Sequence of chain 1.E:
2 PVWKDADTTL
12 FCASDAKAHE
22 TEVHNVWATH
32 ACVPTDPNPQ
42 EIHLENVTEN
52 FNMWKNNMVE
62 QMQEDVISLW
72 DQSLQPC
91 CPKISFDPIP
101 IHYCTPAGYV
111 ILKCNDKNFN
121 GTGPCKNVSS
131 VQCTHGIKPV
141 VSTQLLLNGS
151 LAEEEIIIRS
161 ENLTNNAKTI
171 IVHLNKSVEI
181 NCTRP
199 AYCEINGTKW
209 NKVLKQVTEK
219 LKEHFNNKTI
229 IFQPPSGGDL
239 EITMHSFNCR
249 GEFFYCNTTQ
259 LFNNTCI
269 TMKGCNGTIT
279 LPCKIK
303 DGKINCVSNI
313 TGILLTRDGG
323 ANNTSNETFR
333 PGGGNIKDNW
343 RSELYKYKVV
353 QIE

Binding-site contacts:
Ligand atom C3 contacts residue ASN127 of chain 1.E at 3.8 Å.
Ligand atom O7 contacts residue ASN127 of chain 1.E at 2.7 Å (h-bond).
Ligand atom O5 contacts residue ASN115 of chain 1.E at 2.4 Å (h-bond).
Ligand atom C6 contacts residue ASN115 of chain 1.E at 3.0 Å.
Ligand atom C7 contacts residue ASN127 of chain 1.E at 3.2 Å.
Ligand atom C2 contacts residue ASN127 of chain 1.E at 2.5 Å.
Ligand atom N2 contacts residue ASN127 of chain 1.E at 3.1 Å (h-bond).
Ligand atom C1 contacts residue ASN127 of chain 1.E at 1.5 Å.
Ligand atom C5 contacts residue ASN115 of chain 1.E at 3.2 Å.
Ligand atom C5 contacts residue ASN127 of chain 1.E at 3.5 Å.
Ligand atom O5 contacts residue ASN127 of chain 1.E at 2.5 Å (h-bond).
Ligand atom C4 contacts residue ASN127 of chain 1.E at 4.1 Å.
Ligand atom C6 contacts residue ASN127 of chain 1.E at 3.6 Å.
Ligand atom O7 contacts residue LYS126 of chain 1.E at 3.9 Å.
Ligand atom O6 contacts residue ASN115 of chain 1.E at 3.5 Å (h-bond).
Ligand atom C1 contacts residue ASN115 of chain 1.E at 3.4 Å.

The small molecule below binds the protein below.
Small molecule (SMILES): CC(=O)N[C@@H]1[C@@H](O)[C@H](O)[C@@H](CO)O[C@H]1O